Binding-site contacts:
Ligand atom C12 contacts residue GLY140 of chain 1.HA at 4.0 Å.
Ligand atom O3 contacts residue ARG31 of chain 1.HA at 3.9 Å.
Ligand atom C6 contacts residue LYS143 of chain 1.HA at 3.7 Å.
Ligand atom C8 contacts residue LEU35 of chain 1.HA at 3.9 Å (hydrophobic).
Ligand atom S contacts residue ARG31 of chain 1.HA at 4.0 Å.
Ligand atom N contacts residue MET72 of chain 1.HA at 4.0 Å.
Ligand atom C16 contacts residue LEU90 of chain 1.HA at 3.8 Å (hydrophobic).
Ligand atom O2 contacts residue ARG31 of chain 1.HA at 3.1 Å (salt-bridge).
Ligand atom C16 contacts residue VAL95 of chain 1.HA at 3.5 Å (hydrophobic).
Ligand atom C9 contacts residue LYS143 of chain 1.HA at 3.9 Å.
Ligand atom C8 contacts residue ALA144 of chain 1.HA at 4.1 Å (hydrophobic).
Ligand atom O3 contacts residue TYR105 of chain 1.HA at 3.9 Å.
Ligand atom C14 contacts residue TYR124 of chain 1.HA at 4.1 Å (hydrophobic).
Ligand atom C15 contacts residue VAL95 of chain 1.HA at 3.5 Å (hydrophobic).
Ligand atom C13 contacts residue GLY140 of chain 1.HA at 4.0 Å.
Ligand atom C13 contacts residue GLU136 of chain 1.HA at 3.9 Å.
Ligand atom C12 contacts residue VAL95 of chain 1.HA at 3.5 Å (hydrophobic).
Ligand atom C7 contacts residue LYS143 of chain 1.HA at 3.8 Å.
Ligand atom C3 contacts residue LYS143 of chain 1.HA at 4.0 Å.
Ligand atom C11 contacts residue VAL95 of chain 1.HA at 3.5 Å (hydrophobic).
Ligand atom C7 contacts residue PHE43 of chain 1.HA at 4.0 Å (hydrophobic).
Ligand atom C7 contacts residue GLN39 of chain 1.HA at 3.8 Å.
Ligand atom C15 contacts residue LEU90 of chain 1.HA at 3.7 Å (hydrophobic).
Ligand atom C6 contacts residue GLN39 of chain 1.HA at 3.8 Å.
Ligand atom O3 contacts residue ALA144 of chain 1.HA at 3.3 Å.
Ligand atom C4 contacts residue LYS143 of chain 1.HA at 3.6 Å.
Ligand atom C7 contacts residue LEU35 of chain 1.HA at 3.9 Å (hydrophobic).
Ligand atom O1 contacts residue MET72 of chain 1.HA at 3.8 Å.
Ligand atom C8 contacts residue LYS143 of chain 1.HA at 4.0 Å.
Ligand atom C14 contacts residue GLY140 of chain 1.HA at 4.2 Å.
Ligand atom C5 contacts residue PHE43 of chain 1.HA at 4.1 Å (hydrophobic).
Ligand atom C5 contacts residue LYS143 of chain 1.HA at 3.5 Å.
Ligand atom C13 contacts residue VAL95 of chain 1.HA at 3.5 Å (hydrophobic).
Ligand atom C15 contacts residue TYR124 of chain 1.HA at 3.9 Å (hydrophobic).
Ligand atom C14 contacts residue VAL95 of chain 1.HA at 3.5 Å (hydrophobic).
Ligand atom C6 contacts residue PHE43 of chain 1.HA at 3.7 Å (hydrophobic).
Ligand atom C14 contacts residue GLU136 of chain 1.HA at 3.7 Å.
Ligand atom C10 contacts residue LYS143 of chain 1.HA at 3.6 Å.
Ligand atom O3 contacts residue GLY140 of chain 1.HA at 3.6 Å.
Ligand atom C16 contacts residue TYR105 of chain 1.HA at 3.9 Å (hydrophobic).

Sequence of chain 1.HA:
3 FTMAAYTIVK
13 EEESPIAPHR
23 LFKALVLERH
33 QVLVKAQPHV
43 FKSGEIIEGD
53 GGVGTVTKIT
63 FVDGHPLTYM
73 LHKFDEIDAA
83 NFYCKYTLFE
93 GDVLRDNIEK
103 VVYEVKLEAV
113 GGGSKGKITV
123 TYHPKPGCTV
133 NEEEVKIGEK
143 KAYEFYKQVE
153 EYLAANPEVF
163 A

The protein below binds the small molecule below.
Small molecule (SMILES): O=S(=O)(O)c1cccc2cccc(Nc3ccccc3)c12